Binding-site contacts:
Ligand atom O2 contacts residue ASP294 of chain 1.I at 2.1 Å (salt-bridge).
Ligand atom N2 contacts residue LYS289 of chain 1.I at 2.8 Å (salt-bridge).
Ligand atom O1 contacts residue THR403 of chain 1.I at 3.4 Å.
Ligand atom O4 contacts residue ARG467 of chain 1.I at 3.4 Å (salt-bridge).
Ligand atom C8 contacts residue ALA497 of chain 1.I at 3.7 Å (hydrophobic).
Ligand atom C9 contacts residue MET309 of chain 1.I at 3.7 Å (hydrophobic).
Ligand atom O3 contacts residue MN1 of chain 1.CB at 1.9 Å.
Ligand atom O3 contacts residue ASP371 of chain 1.I at 2.4 Å (salt-bridge).
Ligand atom C6 contacts residue LEU402 of chain 1.I at 3.4 Å (hydrophobic).
Ligand atom C2 contacts residue LYS289 of chain 1.I at 3.6 Å.
Ligand atom O2 contacts residue MN1 of chain 1.CB at 1.9 Å.
Ligand atom N1 contacts residue LEU402 of chain 1.I at 3.8 Å.
Ligand atom C3 contacts residue LYS301 of chain 1.I at 3.8 Å.
Ligand atom C2 contacts residue LEU402 of chain 1.I at 3.5 Å (hydrophobic).
Ligand atom C1 contacts residue MN1 of chain 1.DB at 3.0 Å.
Ligand atom N2 contacts residue THR401 of chain 1.I at 3.2 Å (h-bond).
Ligand atom C6 contacts residue THR401 of chain 1.I at 3.5 Å.
Ligand atom C2 contacts residue MN1 of chain 1.DB at 2.9 Å.
Ligand atom C3 contacts residue MN1 of chain 1.CB at 2.8 Å.
Ligand atom C16 contacts residue ASN369 of chain 1.I at 3.7 Å.
Ligand atom O1 contacts residue GLY404 of chain 1.I at 2.9 Å (h-bond).
Ligand atom C1 contacts residue ASP294 of chain 1.I at 3.5 Å.
Ligand atom O2 contacts residue GLU373 of chain 1.I at 2.9 Å (salt-bridge).
Ligand atom O2 contacts residue ASP371 of chain 1.I at 3.2 Å (salt-bridge).
Ligand atom C11 contacts residue MET309 of chain 1.I at 3.7 Å (hydrophobic).
Ligand atom O3 contacts residue LYS301 of chain 1.I at 3.0 Å (salt-bridge).
Ligand atom C10 contacts residue MET309 of chain 1.I at 3.6 Å (hydrophobic).
Ligand atom O2 contacts residue LYS289 of chain 1.I at 3.1 Å (salt-bridge).
Ligand atom C3 contacts residue ASP371 of chain 1.I at 3.1 Å.
Ligand atom O2 contacts residue MN1 of chain 1.DB at 1.9 Å.
Ligand atom C2 contacts residue BCT1 of chain 1.FB at 3.6 Å.
Ligand atom O2 contacts residue BCT1 of chain 1.FB at 3.3 Å (h-bond).
Ligand atom O3 contacts residue ASP294 of chain 1.I at 3.3 Å (salt-bridge).
Ligand atom N2 contacts residue ASP312 of chain 1.I at 2.6 Å (salt-bridge).
Ligand atom N2 contacts residue MN1 of chain 1.DB at 2.0 Å.
Ligand atom C16 contacts residue LEU463 of chain 1.I at 3.7 Å (hydrophobic).
Ligand atom C2 contacts residue ASP294 of chain 1.I at 3.3 Å.
Ligand atom C15 contacts residue ASP371 of chain 1.I at 3.6 Å.
Ligand atom N2 contacts residue ASP294 of chain 1.I at 3.1 Å (salt-bridge).
Ligand atom C2 contacts residue MN1 of chain 1.CB at 2.9 Å.

Sequence of chain 1.I:
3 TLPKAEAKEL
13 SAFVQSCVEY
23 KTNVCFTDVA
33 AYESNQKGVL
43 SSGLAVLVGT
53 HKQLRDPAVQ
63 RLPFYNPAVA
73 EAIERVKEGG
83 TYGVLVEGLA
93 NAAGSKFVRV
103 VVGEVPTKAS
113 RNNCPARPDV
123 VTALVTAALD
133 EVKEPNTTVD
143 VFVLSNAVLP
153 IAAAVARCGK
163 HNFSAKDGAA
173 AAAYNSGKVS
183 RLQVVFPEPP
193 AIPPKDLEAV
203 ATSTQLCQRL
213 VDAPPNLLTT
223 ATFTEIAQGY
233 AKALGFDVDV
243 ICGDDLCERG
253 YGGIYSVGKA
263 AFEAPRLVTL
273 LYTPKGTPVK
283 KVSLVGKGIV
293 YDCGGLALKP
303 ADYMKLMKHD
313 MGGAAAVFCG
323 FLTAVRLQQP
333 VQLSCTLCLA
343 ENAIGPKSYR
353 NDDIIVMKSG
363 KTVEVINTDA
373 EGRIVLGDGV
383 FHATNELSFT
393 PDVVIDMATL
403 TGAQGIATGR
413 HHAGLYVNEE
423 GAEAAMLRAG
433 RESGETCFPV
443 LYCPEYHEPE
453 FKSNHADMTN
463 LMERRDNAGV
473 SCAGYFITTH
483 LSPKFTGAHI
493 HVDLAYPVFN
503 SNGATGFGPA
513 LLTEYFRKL

A small-molecule ligand and the protein it binds are described below.
Small molecule (SMILES): CC(C)C[C@H](NC(=O)[C@@H](O)[C@H](N)Cc1ccccc1)C(=O)O